Sequence of chain 1.A:
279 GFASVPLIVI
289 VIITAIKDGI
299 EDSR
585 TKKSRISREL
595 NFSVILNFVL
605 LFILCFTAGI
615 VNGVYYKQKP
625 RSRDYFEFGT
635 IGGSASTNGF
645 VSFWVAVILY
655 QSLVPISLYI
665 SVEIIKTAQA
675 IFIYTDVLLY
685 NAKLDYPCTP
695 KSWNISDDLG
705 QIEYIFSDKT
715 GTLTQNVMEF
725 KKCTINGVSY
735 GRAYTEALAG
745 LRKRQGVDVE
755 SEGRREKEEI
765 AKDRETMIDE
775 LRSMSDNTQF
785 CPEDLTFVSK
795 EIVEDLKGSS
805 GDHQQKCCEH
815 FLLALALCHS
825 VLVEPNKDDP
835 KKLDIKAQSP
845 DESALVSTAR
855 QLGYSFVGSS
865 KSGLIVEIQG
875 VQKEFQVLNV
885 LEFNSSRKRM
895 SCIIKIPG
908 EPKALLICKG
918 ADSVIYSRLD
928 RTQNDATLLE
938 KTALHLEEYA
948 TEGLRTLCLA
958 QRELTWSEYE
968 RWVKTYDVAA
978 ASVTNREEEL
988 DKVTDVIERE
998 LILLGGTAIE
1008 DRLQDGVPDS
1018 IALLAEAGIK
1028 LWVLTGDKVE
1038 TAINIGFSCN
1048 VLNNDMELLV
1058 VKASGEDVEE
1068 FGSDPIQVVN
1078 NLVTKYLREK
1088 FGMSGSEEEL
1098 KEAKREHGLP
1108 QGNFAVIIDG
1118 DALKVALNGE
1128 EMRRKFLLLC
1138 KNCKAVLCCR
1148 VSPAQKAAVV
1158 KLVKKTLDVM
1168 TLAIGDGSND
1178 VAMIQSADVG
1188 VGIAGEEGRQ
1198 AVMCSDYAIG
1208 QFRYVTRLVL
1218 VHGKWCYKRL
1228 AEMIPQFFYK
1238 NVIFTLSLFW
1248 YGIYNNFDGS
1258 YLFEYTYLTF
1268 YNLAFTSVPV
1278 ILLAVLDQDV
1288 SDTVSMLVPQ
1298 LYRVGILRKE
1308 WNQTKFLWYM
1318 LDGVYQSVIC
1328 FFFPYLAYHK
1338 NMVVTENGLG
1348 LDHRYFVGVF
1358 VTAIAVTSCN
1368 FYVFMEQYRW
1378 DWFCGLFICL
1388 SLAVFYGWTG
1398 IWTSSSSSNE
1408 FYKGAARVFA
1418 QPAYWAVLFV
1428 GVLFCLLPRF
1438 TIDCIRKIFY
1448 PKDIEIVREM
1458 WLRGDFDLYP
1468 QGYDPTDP

Binding-site contacts:
Ligand atom C14 contacts residue ILE1250 of chain 1.A at 4.1 Å (hydrophobic).
Ligand atom C6 contacts residue PHE1254 of chain 1.A at 4.3 Å (hydrophobic).
Ligand atom C7 contacts residue ILE1250 of chain 1.A at 4.4 Å (hydrophobic).
Ligand atom C16 contacts residue PHE1246 of chain 1.A at 3.5 Å (hydrophobic).
Ligand atom C27 contacts residue LEU608 of chain 1.A at 3.8 Å (hydrophobic).
Ligand atom C16 contacts residue TRP1247 of chain 1.A at 4.3 Å (hydrophobic).
Ligand atom C15 contacts residue PHE1246 of chain 1.A at 3.9 Å (hydrophobic).
Ligand atom C26 contacts residue LEU608 of chain 1.A at 3.7 Å (hydrophobic).
Ligand atom C15 contacts residue ILE1250 of chain 1.A at 4.2 Å (hydrophobic).
Ligand atom C15 contacts residue THR611 of chain 1.A at 4.0 Å.
Ligand atom C25 contacts residue LEU608 of chain 1.A at 4.0 Å (hydrophobic).
Ligand atom C6 contacts residue VAL615 of chain 1.A at 3.7 Å (hydrophobic).
Ligand atom C7 contacts residue PHE1254 of chain 1.A at 3.6 Å (hydrophobic).
Ligand atom C17 contacts residue TRP1247 of chain 1.A at 4.5 Å (hydrophobic).
Ligand atom C26 contacts residue LEU1243 of chain 1.A at 4.4 Å (hydrophobic).
Ligand atom C15 contacts residue PHE1254 of chain 1.A at 4.2 Å (hydrophobic).
Ligand atom C16 contacts residue ILE1250 of chain 1.A at 4.3 Å (hydrophobic).
Ligand atom C7 contacts residue VAL615 of chain 1.A at 3.8 Å (hydrophobic).
Ligand atom C16 contacts residue THR611 of chain 1.A at 4.4 Å.

This protein binds this small molecule.
Small molecule (SMILES): CC(C)CCC[C@@H](C)[C@H]1CC[C@H]2[C@@H]3CC=C4C[C@@H](O)CC[C@]4(C)[C@H]3CC[C@]12C